Sequence of chain 48.A:
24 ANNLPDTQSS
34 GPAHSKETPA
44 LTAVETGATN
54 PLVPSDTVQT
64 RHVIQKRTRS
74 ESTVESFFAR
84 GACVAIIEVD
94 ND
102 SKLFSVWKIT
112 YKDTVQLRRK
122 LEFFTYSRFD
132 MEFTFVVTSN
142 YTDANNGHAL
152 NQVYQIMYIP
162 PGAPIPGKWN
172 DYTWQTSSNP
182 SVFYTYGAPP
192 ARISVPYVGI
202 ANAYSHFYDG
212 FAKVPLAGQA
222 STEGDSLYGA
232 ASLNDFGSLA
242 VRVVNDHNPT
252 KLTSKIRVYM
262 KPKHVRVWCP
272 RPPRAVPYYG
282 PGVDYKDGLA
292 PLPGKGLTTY

Sequence of chain 48.C:
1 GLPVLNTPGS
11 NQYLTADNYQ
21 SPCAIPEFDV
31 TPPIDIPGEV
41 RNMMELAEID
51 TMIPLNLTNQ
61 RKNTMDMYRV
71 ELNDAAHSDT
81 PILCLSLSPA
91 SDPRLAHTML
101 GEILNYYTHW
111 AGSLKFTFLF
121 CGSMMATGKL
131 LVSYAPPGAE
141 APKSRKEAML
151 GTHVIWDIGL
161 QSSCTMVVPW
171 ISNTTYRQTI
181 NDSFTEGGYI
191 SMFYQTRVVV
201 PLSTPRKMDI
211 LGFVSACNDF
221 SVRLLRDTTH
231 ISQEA

This small molecule binds to this protein.
Small molecule (SMILES): COc1ccc(OCc2ccc(COc3c(Cl)cccc3Cl)cc2)c(Cl)c1

Binding-site contacts:
Ligand atom O3 contacts residue PHE130 of chain 48.A at 3.6 Å.
Ligand atom C9 contacts residue VAL199 of chain 48.A at 3.6 Å (hydrophobic).
Ligand atom C7 contacts residue PHE237 of chain 48.A at 3.5 Å (hydrophobic).
Ligand atom O3 contacts residue TYR112 of chain 48.A at 3.6 Å.
Ligand atom C3 contacts residue MET132 of chain 48.A at 3.7 Å (hydrophobic).
Ligand atom C12 contacts residue ILE110 of chain 48.A at 3.8 Å (hydrophobic).
Ligand atom C11 contacts residue ILE110 of chain 48.A at 3.8 Å (hydrophobic).
Ligand atom C13 contacts residue MET132 of chain 48.A at 3.4 Å (hydrophobic).
Ligand atom C21 contacts residue HIS207 of chain 48.A at 3.6 Å.
Ligand atom C16 contacts residue ALA24 of chain 48.C at 3.8 Å (hydrophobic).
Ligand atom C17 contacts residue TYR159 of chain 48.A at 3.7 Å (hydrophobic).
Ligand atom C10 contacts residue TYR159 of chain 48.A at 3.5 Å (hydrophobic).
Ligand atom C20 contacts residue LEU240 of chain 48.A at 3.8 Å (hydrophobic).
Ligand atom C17 contacts residue ALA24 of chain 48.C at 3.7 Å (hydrophobic).
Ligand atom C13 contacts residue ILE110 of chain 48.A at 3.7 Å (hydrophobic).
Ligand atom C5 contacts residue TYR112 of chain 48.A at 3.5 Å (hydrophobic).
Ligand atom CL3 contacts residue LEU240 of chain 48.A at 3.8 Å.
Ligand atom C19 contacts residue LEU240 of chain 48.A at 3.8 Å (hydrophobic).
Ligand atom O1 contacts residue MET132 of chain 48.A at 3.7 Å.
Ligand atom C21 contacts residue SER128 of chain 48.A at 3.8 Å.
Ligand atom C9 contacts residue PHE237 of chain 48.A at 3.7 Å (hydrophobic).
Ligand atom C21 contacts residue TYR205 of chain 48.A at 3.8 Å (hydrophobic).
Ligand atom C8 contacts residue MET132 of chain 48.A at 3.4 Å (hydrophobic).
Ligand atom C12 contacts residue PHE134 of chain 48.A at 3.8 Å (hydrophobic).
Ligand atom CL2 contacts residue TYR159 of chain 48.A at 3.6 Å.
Ligand atom C6 contacts residue TYR112 of chain 48.A at 3.7 Å (hydrophobic).
Ligand atom C2 contacts residue PHE237 of chain 48.A at 3.6 Å (hydrophobic).
Ligand atom O1 contacts residue ILE110 of chain 48.A at 3.7 Å.
Ligand atom C14 contacts residue TYR159 of chain 48.A at 3.5 Å (hydrophobic).
Ligand atom C16 contacts residue TYR159 of chain 48.A at 3.8 Å (hydrophobic).
Ligand atom CL2 contacts residue ILE25 of chain 48.C at 3.4 Å.
Ligand atom C1 contacts residue TYR205 of chain 48.A at 3.8 Å (hydrophobic).
Ligand atom CL2 contacts residue ALA24 of chain 48.C at 3.5 Å.
Ligand atom C7 contacts residue MET132 of chain 48.A at 3.3 Å (hydrophobic).
Ligand atom O1 contacts residue PHE237 of chain 48.A at 3.8 Å.
Ligand atom C4 contacts residue MET132 of chain 48.A at 3.8 Å (hydrophobic).
Ligand atom CL3 contacts residue PHE134 of chain 48.A at 3.8 Å.
Ligand atom C13 contacts residue PHE134 of chain 48.A at 3.7 Å (hydrophobic).
Ligand atom C20 contacts residue ILE194 of chain 48.A at 3.8 Å (hydrophobic).
Ligand atom O2 contacts residue VAL196 of chain 48.A at 3.4 Å.